This small molecule binds to this protein.
Small molecule (SMILES): CC(=O)N[C@@H]1[C@@H](O)[C@H](O)[C@@H](CO)O[C@H]1O

Binding-site contacts:
Ligand atom O5 contacts residue ASN327 of chain 1.A at 2.4 Å (h-bond).
Ligand atom O7 contacts residue ASN327 of chain 1.A at 3.6 Å.
Ligand atom N2 contacts residue ASN327 of chain 1.A at 2.9 Å (h-bond).
Ligand atom C7 contacts residue ASN327 of chain 1.A at 3.4 Å.
Ligand atom C1 contacts residue ASP323 of chain 1.A at 3.3 Å.
Ligand atom O5 contacts residue ASP323 of chain 1.A at 3.8 Å.
Ligand atom O6 contacts residue ASN354 of chain 1.A at 3.2 Å (h-bond).
Ligand atom C6 contacts residue VAL351 of chain 1.A at 3.6 Å (hydrophobic).
Ligand atom C5 contacts residue ASN327 of chain 1.A at 3.7 Å.
Ligand atom C8 contacts residue ASN327 of chain 1.A at 4.5 Å.
Ligand atom C6 contacts residue ASN354 of chain 1.A at 4.5 Å.
Ligand atom C2 contacts residue ASN327 of chain 1.A at 2.5 Å.
Ligand atom O6 contacts residue VAL351 of chain 1.A at 3.3 Å.
Ligand atom C6 contacts residue ASP323 of chain 1.A at 4.4 Å.
Ligand atom O4 contacts residue ASN354 of chain 1.A at 3.1 Å (h-bond).
Ligand atom C5 contacts residue ASP323 of chain 1.A at 4.2 Å.
Ligand atom C4 contacts residue ASN327 of chain 1.A at 4.3 Å.
Ligand atom C4 contacts residue ASN354 of chain 1.A at 4.3 Å.
Ligand atom C3 contacts residue ASN327 of chain 1.A at 3.8 Å.
Ligand atom C6 contacts residue PHE355 of chain 1.A at 3.6 Å (hydrophobic).
Ligand atom O5 contacts residue PHE355 of chain 1.A at 3.8 Å.
Ligand atom C4 contacts residue PHE355 of chain 1.A at 4.4 Å (hydrophobic).
Ligand atom C5 contacts residue PHE355 of chain 1.A at 4.2 Å (hydrophobic).
Ligand atom C1 contacts residue ASN327 of chain 1.A at 1.4 Å.
Ligand atom O6 contacts residue PHE355 of chain 1.A at 4.3 Å.

Sequence of chain 1.A:
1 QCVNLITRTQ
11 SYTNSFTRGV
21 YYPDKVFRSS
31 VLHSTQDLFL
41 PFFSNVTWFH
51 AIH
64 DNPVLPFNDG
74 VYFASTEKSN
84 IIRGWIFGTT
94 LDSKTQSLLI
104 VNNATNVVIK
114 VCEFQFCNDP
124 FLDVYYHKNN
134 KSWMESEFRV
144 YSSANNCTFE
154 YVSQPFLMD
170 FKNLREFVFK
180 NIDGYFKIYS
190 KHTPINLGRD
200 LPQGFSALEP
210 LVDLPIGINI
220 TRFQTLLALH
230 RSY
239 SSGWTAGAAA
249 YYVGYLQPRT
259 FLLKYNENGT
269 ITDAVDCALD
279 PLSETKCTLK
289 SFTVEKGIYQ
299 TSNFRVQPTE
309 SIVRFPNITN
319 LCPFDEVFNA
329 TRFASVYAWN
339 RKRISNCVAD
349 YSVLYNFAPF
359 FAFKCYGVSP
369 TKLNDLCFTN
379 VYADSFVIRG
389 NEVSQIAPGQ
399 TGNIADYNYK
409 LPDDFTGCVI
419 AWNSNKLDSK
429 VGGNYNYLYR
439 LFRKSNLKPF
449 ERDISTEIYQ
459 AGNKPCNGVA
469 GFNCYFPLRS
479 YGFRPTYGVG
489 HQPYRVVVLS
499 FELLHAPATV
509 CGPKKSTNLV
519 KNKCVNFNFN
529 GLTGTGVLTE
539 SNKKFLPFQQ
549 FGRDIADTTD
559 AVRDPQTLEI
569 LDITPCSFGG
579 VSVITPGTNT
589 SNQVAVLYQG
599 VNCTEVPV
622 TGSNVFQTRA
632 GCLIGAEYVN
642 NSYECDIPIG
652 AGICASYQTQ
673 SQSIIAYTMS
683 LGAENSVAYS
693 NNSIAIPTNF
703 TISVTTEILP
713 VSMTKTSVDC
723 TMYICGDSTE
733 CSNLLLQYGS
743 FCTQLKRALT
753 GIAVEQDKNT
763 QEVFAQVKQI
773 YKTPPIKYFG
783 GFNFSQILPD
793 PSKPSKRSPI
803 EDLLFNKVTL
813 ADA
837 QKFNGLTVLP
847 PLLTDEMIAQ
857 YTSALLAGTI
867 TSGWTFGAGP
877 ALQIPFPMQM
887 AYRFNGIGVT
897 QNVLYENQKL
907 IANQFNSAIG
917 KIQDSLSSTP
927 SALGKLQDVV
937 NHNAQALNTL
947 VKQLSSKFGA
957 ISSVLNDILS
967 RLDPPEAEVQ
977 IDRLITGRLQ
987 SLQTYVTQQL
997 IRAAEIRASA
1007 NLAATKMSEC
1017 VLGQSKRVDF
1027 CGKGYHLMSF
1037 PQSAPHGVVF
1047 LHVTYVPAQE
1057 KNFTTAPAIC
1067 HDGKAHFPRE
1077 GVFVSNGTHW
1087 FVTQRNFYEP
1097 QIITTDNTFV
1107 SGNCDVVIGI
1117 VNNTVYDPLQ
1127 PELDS